Binding-site contacts:
Ligand atom C4 contacts residue GLU20 of chain 1.B at 3.5 Å.
Ligand atom C6 contacts residue ASN17 of chain 1.B at 3.8 Å.
Ligand atom C3 contacts residue ASN17 of chain 1.B at 3.7 Å.
Ligand atom C1 contacts residue GLU20 of chain 1.B at 3.2 Å.
Ligand atom O5 contacts residue GLU20 of chain 1.B at 3.0 Å.
Ligand atom N2 contacts residue ASN17 of chain 1.B at 2.5 Å (h-bond).
Ligand atom C7 contacts residue ASN17 of chain 1.B at 2.6 Å.
Ligand atom O6 contacts residue GLU20 of chain 1.B at 3.1 Å (salt-bridge).
Ligand atom C8 contacts residue ASN17 of chain 1.B at 3.8 Å.
Ligand atom C4 contacts residue ASN17 of chain 1.B at 4.1 Å.
Ligand atom C2 contacts residue GLU20 of chain 1.B at 4.4 Å.
Ligand atom C1 contacts residue ASN17 of chain 1.B at 1.4 Å.
Ligand atom C5 contacts residue ASN17 of chain 1.B at 3.5 Å.
Ligand atom C5 contacts residue GLU20 of chain 1.B at 3.6 Å.
Ligand atom O4 contacts residue GLU20 of chain 1.B at 4.1 Å.
Ligand atom O7 contacts residue ASN17 of chain 1.B at 2.5 Å (h-bond).
Ligand atom O5 contacts residue ASN17 of chain 1.B at 2.2 Å (h-bond).
Ligand atom C2 contacts residue ASN17 of chain 1.B at 2.4 Å.
Ligand atom C6 contacts residue GLU20 of chain 1.B at 3.5 Å.

Sequence of chain 1.B:
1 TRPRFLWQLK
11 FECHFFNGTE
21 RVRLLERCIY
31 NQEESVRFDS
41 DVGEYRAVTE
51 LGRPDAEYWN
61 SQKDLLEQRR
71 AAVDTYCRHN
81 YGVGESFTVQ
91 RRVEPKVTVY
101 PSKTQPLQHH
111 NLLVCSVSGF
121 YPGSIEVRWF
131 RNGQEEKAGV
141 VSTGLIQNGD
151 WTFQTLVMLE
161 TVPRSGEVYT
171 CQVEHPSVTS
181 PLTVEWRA

The protein below binds the small molecule below.
Small molecule (SMILES): CC(=O)N[C@@H]1[C@@H](O)[C@H](O)[C@@H](CO)O[C@H]1O